Binding-site contacts:
Ligand atom O contacts residue SER73 of chain 2.A at 3.4 Å (h-bond).
Ligand atom OD2 contacts residue GLY122 of chain 2.A at 3.3 Å.
Ligand atom CD1 contacts residue PRO218 of chain 2.A at 3.3 Å (hydrophobic).
Ligand atom CE1 contacts residue MET123 of chain 2.A at 3.7 Å (hydrophobic).
Ligand atom CE3 contacts residue GLY217 of chain 2.A at 3.4 Å.
Ligand atom C contacts residue GLY74 of chain 2.A at 3.4 Å.
Ligand atom OXT contacts residue ASN75 of chain 2.A at 3.1 Å (h-bond).
Ligand atom C contacts residue THR72 of chain 2.A at 3.2 Å.
Ligand atom CG1 contacts residue SER73 of chain 2.A at 3.0 Å.
Ligand atom N contacts residue GLY74 of chain 2.A at 3.6 Å.
Ligand atom O contacts residue MET123 of chain 2.A at 3.5 Å.
Ligand atom O contacts residue GLN145 of chain 2.A at 3.1 Å (h-bond).
Ligand atom C contacts residue MET123 of chain 2.A at 3.7 Å (hydrophobic).
Ligand atom CG1 contacts residue GLY74 of chain 2.A at 3.3 Å.
Ligand atom OG contacts residue GLY122 of chain 2.A at 3.6 Å.
Ligand atom CD2 contacts residue PRO218 of chain 2.A at 3.6 Å (hydrophobic).
Ligand atom CG1 contacts residue GLN222 of chain 2.A at 3.2 Å.
Ligand atom O contacts residue THR72 of chain 2.A at 2.4 Å (h-bond).
Ligand atom NE1 contacts residue PRO218 of chain 2.A at 3.5 Å.
Ligand atom CG2 contacts residue GLN222 of chain 2.A at 3.7 Å.
Ligand atom CG2 contacts residue THR180 of chain 2.A at 3.7 Å.
Ligand atom CZ3 contacts residue GLY225 of chain 2.A at 3.6 Å.
Ligand atom CZ contacts residue MET123 of chain 2.A at 3.6 Å (hydrophobic).
Ligand atom CB contacts residue GLN222 of chain 2.A at 3.6 Å.
Ligand atom CG contacts residue PRO218 of chain 2.A at 3.5 Å (hydrophobic).
Ligand atom OG contacts residue LYS121 of chain 2.A at 3.4 Å (salt-bridge).
Ligand atom CE2 contacts residue PRO218 of chain 2.A at 3.7 Å (hydrophobic).
Ligand atom CH2 contacts residue HIS219 of chain 2.A at 3.4 Å.
Ligand atom OG contacts residue LYS124 of chain 2.A at 3.2 Å (salt-bridge).
Ligand atom OXT contacts residue THR72 of chain 2.A at 3.4 Å (h-bond).
Ligand atom CG2 contacts residue LYS44 of chain 2.A at 3.5 Å.
Ligand atom O contacts residue MET123 of chain 2.A at 2.8 Å.
Ligand atom O contacts residue GLY223 of chain 2.A at 2.9 Å (h-bond).
Ligand atom OXT contacts residue GLY74 of chain 2.A at 3.4 Å.
Ligand atom O contacts residue GLY74 of chain 2.A at 3.7 Å.
Ligand atom CZ3 contacts residue GLY217 of chain 2.A at 3.6 Å.
Ligand atom OH contacts residue ILE127 of chain 2.A at 3.6 Å.
Ligand atom CG1 contacts residue GLY223 of chain 2.A at 3.6 Å.
Ligand atom OXT contacts residue THR76 of chain 2.A at 3.0 Å (h-bond).
Ligand atom OG contacts residue MET123 of chain 2.A at 3.1 Å (h-bond).

This small molecule binds to this protein.
Small molecule (SMILES): CC[C@H](C)[C@H](NC(=O)[C@@H](NC(=O)[C@H](Cc1ccc(O)cc1)NC(=O)[C@H](CC(=O)O)NC(=O)[C@H](CO)NC(=O)[C@H](CC1=c2ccccc2=NC1)NC(=O)[C@H](CCC(=O)O)NC(=O)[C@@H](N)[C@@H](C)O)C(C)C)C(=O)O

Sequence of chain 2.A:
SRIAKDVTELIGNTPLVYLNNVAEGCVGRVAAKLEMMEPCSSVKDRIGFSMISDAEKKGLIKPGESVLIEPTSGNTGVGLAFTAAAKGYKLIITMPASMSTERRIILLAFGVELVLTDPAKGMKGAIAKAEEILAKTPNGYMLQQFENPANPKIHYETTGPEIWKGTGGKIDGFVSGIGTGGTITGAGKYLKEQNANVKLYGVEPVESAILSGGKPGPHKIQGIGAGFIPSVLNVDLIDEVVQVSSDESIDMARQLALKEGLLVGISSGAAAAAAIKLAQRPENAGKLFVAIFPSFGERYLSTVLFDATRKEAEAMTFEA